This small molecule binds to this protein.
Small molecule (SMILES): CC(C)CCCCCCCCCC(=O)N[C@H](C(=O)N[C@H]1C[C@@H](O)CCNC(=O)CC[C@H](C)NC1=O)[C@@H](C)O

Sequence of chain 1.V:
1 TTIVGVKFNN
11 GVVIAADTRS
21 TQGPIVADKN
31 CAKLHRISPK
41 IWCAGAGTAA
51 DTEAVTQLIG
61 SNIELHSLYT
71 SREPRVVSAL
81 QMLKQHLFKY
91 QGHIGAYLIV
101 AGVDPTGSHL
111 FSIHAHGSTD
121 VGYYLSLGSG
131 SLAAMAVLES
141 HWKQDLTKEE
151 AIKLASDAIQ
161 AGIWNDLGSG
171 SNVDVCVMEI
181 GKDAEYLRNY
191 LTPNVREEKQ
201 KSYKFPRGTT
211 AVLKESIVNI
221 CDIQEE

Binding-site contacts:
Ligand atom O33 contacts residue ALA49 of chain 1.V at 3.2 Å (h-bond).
Ligand atom C19 contacts residue GLY47 of chain 1.V at 3.5 Å.
Ligand atom N30 contacts residue THR1 of chain 1.V at 3.6 Å.
Ligand atom C26 contacts residue THR1 of chain 1.V at 2.3 Å.
Ligand atom O25 contacts residue GLY47 of chain 1.V at 3.6 Å.
Ligand atom C29 contacts residue LYS33 of chain 1.V at 3.8 Å.
Ligand atom C27 contacts residue THR1 of chain 1.V at 1.4 Å.
Ligand atom C7 contacts residue ARG99 of chain 1.W at 3.5 Å.
Ligand atom C6 contacts residue LEU126 of chain 1.W at 3.9 Å (hydrophobic).
Ligand atom N30 contacts residue GLY47 of chain 1.V at 3.0 Å (h-bond).
Ligand atom C31 contacts residue GLY47 of chain 1.V at 3.6 Å.
Ligand atom C36 contacts residue SER20 of chain 1.V at 3.7 Å.
Ligand atom O35 contacts residue GLN22 of chain 1.V at 3.6 Å (h-bond).
Ligand atom O20 contacts residue GLY47 of chain 1.V at 3.8 Å.
Ligand atom N13 contacts residue ASP125 of chain 1.W at 3.2 Å (salt-bridge).
Ligand atom C1 contacts residue ASP125 of chain 1.W at 3.7 Å.
Ligand atom C12 contacts residue ASP125 of chain 1.W at 4.0 Å.
Ligand atom C4 contacts residue THR48 of chain 1.V at 3.8 Å.
Ligand atom C4 contacts residue ILE127 of chain 1.W at 4.0 Å (hydrophobic).
Ligand atom C17 contacts residue GLY47 of chain 1.V at 3.4 Å.
Ligand atom C28 contacts residue GLY47 of chain 1.V at 4.0 Å.
Ligand atom C28 contacts residue LYS33 of chain 1.V at 3.9 Å.
Ligand atom N16 contacts residue THR21 of chain 1.V at 2.9 Å (h-bond).
Ligand atom C15 contacts residue THR21 of chain 1.V at 3.7 Å.
Ligand atom C17 contacts residue THR21 of chain 1.V at 3.9 Å.
Ligand atom C28 contacts residue THR1 of chain 1.V at 2.3 Å.
Ligand atom O25 contacts residue THR1 of chain 1.V at 3.7 Å.
Ligand atom C24 contacts residue THR1 of chain 1.V at 3.4 Å.
Ligand atom O32 contacts residue SER20 of chain 1.V at 3.6 Å.
Ligand atom C34 contacts residue ASP125 of chain 1.W at 3.7 Å.
Ligand atom C27 contacts residue LYS33 of chain 1.V at 3.9 Å.
Ligand atom O32 contacts residue THR21 of chain 1.V at 3.3 Å (h-bond).
Ligand atom C3 contacts residue LEU126 of chain 1.W at 3.8 Å (hydrophobic).
Ligand atom C40 contacts residue PHE100 of chain 1.W at 3.4 Å (hydrophobic).
Ligand atom C11 contacts residue PRO102 of chain 1.W at 3.5 Å (hydrophobic).
Ligand atom O35 contacts residue ASP125 of chain 1.W at 3.4 Å (salt-bridge).
Ligand atom C29 contacts residue THR1 of chain 1.V at 2.8 Å.
Ligand atom C14 contacts residue THR21 of chain 1.V at 3.5 Å.
Ligand atom C9 contacts residue ARG99 of chain 1.W at 3.7 Å.
Ligand atom C18 contacts residue THR21 of chain 1.V at 3.8 Å.

Sequence of chain 1.W:
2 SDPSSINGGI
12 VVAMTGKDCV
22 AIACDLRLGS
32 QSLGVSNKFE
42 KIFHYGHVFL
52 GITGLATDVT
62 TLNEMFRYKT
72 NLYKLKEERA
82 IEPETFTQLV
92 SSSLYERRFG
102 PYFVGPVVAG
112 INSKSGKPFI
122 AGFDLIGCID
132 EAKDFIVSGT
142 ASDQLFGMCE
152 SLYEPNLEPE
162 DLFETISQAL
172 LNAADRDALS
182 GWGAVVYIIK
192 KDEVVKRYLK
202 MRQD